This protein binds this small molecule.
Small molecule (SMILES): Nc1nc2c(ncn2[C@H]2C[C@H](O)[C@@H](CO[P](=O)(O)O[P](=O)(O)OP(=O)(O)O)O2)c(=O)[nH]1

Binding-site contacts:
Ligand atom O3' contacts residue ARG318 of chain 1.D at 3.3 Å (salt-bridge).
Ligand atom O1G contacts residue ARG405 of chain 1.D at 2.5 Å (salt-bridge).
Ligand atom O2B contacts residue CA1 of chain 1.S at 3.1 Å.
Ligand atom O2B contacts residue DPO1 of chain 1.Q at 0.1 Å (h-bond).
Ligand atom O2G contacts residue DPO1 of chain 1.Q at 0.1 Å (h-bond).
Ligand atom PA contacts residue LYS409 of chain 1.D at 3.0 Å.
Ligand atom O2G contacts residue ASP356 of chain 1.D at 3.7 Å.
Ligand atom O3B contacts residue GLN359 of chain 1.D at 3.5 Å (h-bond).
Ligand atom O3G contacts residue DPO1 of chain 1.Q at 0.2 Å (h-bond).
Ligand atom C3' contacts residue GLU361 of chain 1.D at 3.2 Å.
Ligand atom O2B contacts residue GLN359 of chain 1.D at 3.1 Å (h-bond).
Ligand atom O5' contacts residue DPO1 of chain 1.Q at 3.0 Å (h-bond).
Ligand atom N2 contacts residue TYR417 of chain 1.D at 3.4 Å.
Ligand atom O2A contacts residue ASP533 of chain 1.D at 3.1 Å (salt-bridge).
Ligand atom O3A contacts residue LYS409 of chain 1.D at 2.5 Å (salt-bridge).
Ligand atom O1A contacts residue LYS409 of chain 1.D at 2.4 Å (salt-bridge).
Ligand atom PG contacts residue DPO1 of chain 1.Q at 0.1 Å.
Ligand atom O3B contacts residue DPO1 of chain 1.Q at 0.4 Å (h-bond).
Ligand atom O1B contacts residue HIS385 of chain 1.D at 2.9 Å (h-bond).
Ligand atom O3A contacts residue DPO1 of chain 1.Q at 0.5 Å (h-bond).
Ligand atom C2' contacts residue GLU361 of chain 1.D at 3.2 Å.
Ligand atom O2G contacts residue CA1 of chain 1.S at 2.6 Å.
Ligand atom C5' contacts residue DPO1 of chain 1.Q at 3.1 Å.
Ligand atom O3B contacts residue HIS385 of chain 1.D at 3.4 Å.
Ligand atom O4' contacts residue ARG318 of chain 1.D at 3.5 Å (salt-bridge).
Ligand atom O2A contacts residue DPO1 of chain 1.Q at 3.0 Å (h-bond).
Ligand atom PA contacts residue DPO1 of chain 1.Q at 2.1 Å.
Ligand atom O2A contacts residue CA1 of chain 1.S at 2.7 Å.
Ligand atom O1G contacts residue DPO1 of chain 1.Q at 0.2 Å (h-bond).
Ligand atom PB contacts residue DPO1 of chain 1.Q at 0.2 Å.
Ligand atom O3G contacts residue ARG405 of chain 1.D at 3.1 Å (salt-bridge).
Ligand atom O1B contacts residue TYR413 of chain 1.D at 2.7 Å (h-bond).
Ligand atom O1B contacts residue DPO1 of chain 1.Q at 0.3 Å (h-bond).
Ligand atom O3' contacts residue GLU361 of chain 1.D at 2.4 Å (salt-bridge).
Ligand atom PG contacts residue ARG405 of chain 1.D at 3.4 Å.
Ligand atom O3G contacts residue SER358 of chain 1.D at 3.2 Å (h-bond).
Ligand atom O1B contacts residue GLN359 of chain 1.D at 3.5 Å.
Ligand atom N1 contacts residue TYR413 of chain 1.D at 3.7 Å.
Ligand atom C1' contacts residue ARG318 of chain 1.D at 3.5 Å.
Ligand atom O1A contacts residue DPO1 of chain 1.Q at 3.0 Å (h-bond).

Sequence of chain 1.D:
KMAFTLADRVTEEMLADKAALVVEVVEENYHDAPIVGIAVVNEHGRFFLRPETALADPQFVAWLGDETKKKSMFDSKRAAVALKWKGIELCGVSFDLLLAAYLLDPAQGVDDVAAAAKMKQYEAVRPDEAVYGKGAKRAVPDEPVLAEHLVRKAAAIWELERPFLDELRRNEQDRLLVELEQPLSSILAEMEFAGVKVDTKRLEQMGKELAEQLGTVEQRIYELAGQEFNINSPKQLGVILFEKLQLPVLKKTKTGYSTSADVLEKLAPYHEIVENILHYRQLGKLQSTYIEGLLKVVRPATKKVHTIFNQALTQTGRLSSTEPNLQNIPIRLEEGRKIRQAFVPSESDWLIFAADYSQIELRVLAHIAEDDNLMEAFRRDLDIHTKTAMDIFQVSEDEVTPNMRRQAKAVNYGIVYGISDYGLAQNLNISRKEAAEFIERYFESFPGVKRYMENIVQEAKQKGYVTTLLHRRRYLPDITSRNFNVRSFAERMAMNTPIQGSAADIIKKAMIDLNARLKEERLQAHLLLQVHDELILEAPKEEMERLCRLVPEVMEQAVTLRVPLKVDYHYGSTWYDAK